Binding-site contacts:
Ligand atom N4 contacts residue VAL52 of chain 2.B at 3.9 Å.
Ligand atom O24 contacts residue PRO104 of chain 2.A at 2.8 Å.
Ligand atom O21 contacts residue ALA18 of chain 2.A at 3.0 Å (h-bond).
Ligand atom C26 contacts residue LYS100 of chain 2.A at 3.2 Å.
Ligand atom O11 contacts residue LEU73 of chain 2.A at 2.6 Å (h-bond).
Ligand atom O22 contacts residue PRO103 of chain 2.A at 3.1 Å.
Ligand atom N2 contacts residue GLU74 of chain 2.A at 3.0 Å (salt-bridge).
Ligand atom C8 contacts residue TYR54 of chain 2.B at 3.8 Å (hydrophobic).
Ligand atom C1 contacts residue LEU73 of chain 2.A at 3.8 Å (hydrophobic).
Ligand atom O11 contacts residue LEU72 of chain 2.A at 3.5 Å.
Ligand atom N4 contacts residue TYR54 of chain 2.B at 2.9 Å (h-bond).
Ligand atom O24 contacts residue GLU22 of chain 2.A at 3.6 Å.
Ligand atom C1 contacts residue TYR54 of chain 2.B at 3.8 Å (hydrophobic).
Ligand atom C10 contacts residue TYR54 of chain 2.B at 3.6 Å (hydrophobic).
Ligand atom C7 contacts residue HIS53 of chain 2.B at 3.5 Å.
Ligand atom C16 contacts residue GLU22 of chain 2.A at 3.4 Å.
Ligand atom C28 contacts residue PRO103 of chain 2.A at 3.5 Å (hydrophobic).
Ligand atom C7 contacts residue TYR54 of chain 2.B at 3.5 Å (hydrophobic).
Ligand atom C28 contacts residue PRO104 of chain 2.A at 3.4 Å (hydrophobic).
Ligand atom N13 contacts residue VAL52 of chain 2.B at 2.6 Å (h-bond).
Ligand atom C5 contacts residue TYR54 of chain 2.B at 3.6 Å (hydrophobic).
Ligand atom O22 contacts residue TYR54 of chain 2.B at 2.6 Å (h-bond).
Ligand atom C26 contacts residue GLU22 of chain 2.A at 3.3 Å.
Ligand atom N6 contacts residue HIS53 of chain 2.B at 3.3 Å.
Ligand atom O21 contacts residue GLY17 of chain 2.A at 3.6 Å.
Ligand atom O21 contacts residue LYS100 of chain 2.A at 3.5 Å (salt-bridge).
Ligand atom O21 contacts residue GLU22 of chain 2.A at 2.8 Å (salt-bridge).
Ligand atom O22 contacts residue LYS100 of chain 2.A at 2.7 Å (salt-bridge).
Ligand atom N13 contacts residue TYR54 of chain 2.B at 3.6 Å (h-bond).
Ligand atom C3 contacts residue VAL52 of chain 2.B at 3.6 Å (hydrophobic).
Ligand atom N13 contacts residue GLU74 of chain 2.A at 3.0 Å (salt-bridge).
Ligand atom N6 contacts residue TYR54 of chain 2.B at 3.3 Å.
Ligand atom O11 contacts residue GLU74 of chain 2.A at 3.2 Å (salt-bridge).
Ligand atom C1 contacts residue GLU74 of chain 2.A at 3.6 Å.
Ligand atom C3 contacts residue GLU74 of chain 2.A at 3.5 Å.
Ligand atom O22 contacts residue GLU22 of chain 2.A at 3.9 Å.
Ligand atom N4 contacts residue HIS53 of chain 2.B at 3.5 Å.
Ligand atom C26 contacts residue TYR54 of chain 2.B at 3.9 Å (hydrophobic).
Ligand atom C3 contacts residue TYR54 of chain 2.B at 3.6 Å (hydrophobic).
Ligand atom N9 contacts residue TYR54 of chain 2.B at 3.5 Å (h-bond).

The small molecule below binds the protein below.
Small molecule (SMILES): Nc1nc2ncc([C@H](O)[C@H](O)CO)nc2c(=O)[nH]1

Sequence of chain 2.A:
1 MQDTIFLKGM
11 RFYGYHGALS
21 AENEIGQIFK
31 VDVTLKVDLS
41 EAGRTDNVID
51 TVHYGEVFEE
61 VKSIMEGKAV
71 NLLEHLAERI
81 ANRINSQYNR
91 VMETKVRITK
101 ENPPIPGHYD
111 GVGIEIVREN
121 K

Sequence of chain 2.B:
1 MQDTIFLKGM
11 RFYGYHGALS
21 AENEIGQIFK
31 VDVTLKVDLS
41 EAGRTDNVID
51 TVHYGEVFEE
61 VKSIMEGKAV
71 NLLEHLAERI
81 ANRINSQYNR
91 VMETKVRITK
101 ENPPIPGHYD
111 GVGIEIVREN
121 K